The small molecule below binds the protein below.
Small molecule (SMILES): Nc1ncnc2c1ncn2[C@@H]1O[C@H](COP(=O)(O)OP(=O)(O)OP(O)(O)=S)[C@@H](O)[C@H]1O

Binding-site contacts:
Ligand atom O3' contacts residue VAL41 of chain 1.D at 2.9 Å (h-bond).
Ligand atom O1A contacts residue LYS84 of chain 1.D at 3.6 Å (salt-bridge).
Ligand atom O1B contacts residue LYS84 of chain 1.D at 2.6 Å (salt-bridge).
Ligand atom S1G contacts residue ARG178 of chain 1.E at 2.8 Å (salt-bridge).
Ligand atom N7 contacts residue GLY83 of chain 1.D at 3.4 Å.
Ligand atom N6 contacts residue VAL52 of chain 1.D at 3.5 Å.
Ligand atom O3B contacts residue ARG239 of chain 1.D at 3.2 Å (salt-bridge).
Ligand atom O3G contacts residue ARG149 of chain 1.E at 3.4 Å (salt-bridge).
Ligand atom O1B contacts residue GLY83 of chain 1.D at 3.1 Å (h-bond).
Ligand atom C8 contacts residue GLY81 of chain 1.D at 3.4 Å.
Ligand atom O1A contacts residue GLY83 of chain 1.D at 3.3 Å.
Ligand atom S1G contacts residue ARG239 of chain 1.D at 2.9 Å (salt-bridge).
Ligand atom N1 contacts residue ALA53 of chain 1.D at 3.2 Å (h-bond).
Ligand atom O2A contacts residue GLU153 of chain 1.E at 3.4 Å (salt-bridge).
Ligand atom O2B contacts residue MG1 of chain 1.Q at 2.5 Å.
Ligand atom N6 contacts residue ALA53 of chain 1.D at 3.3 Å (h-bond).
Ligand atom C4 contacts residue LEU238 of chain 1.D at 3.5 Å (hydrophobic).
Ligand atom PA contacts residue ARG45 of chain 1.D at 3.6 Å.
Ligand atom O2A contacts residue ARG45 of chain 1.D at 2.7 Å (salt-bridge).
Ligand atom O2G contacts residue MG1 of chain 1.Q at 2.1 Å.
Ligand atom S1G contacts residue ARG149 of chain 1.E at 3.5 Å (salt-bridge).
Ligand atom O4' contacts residue ARG239 of chain 1.D at 3.6 Å.
Ligand atom O3' contacts residue ARG45 of chain 1.D at 2.9 Å (salt-bridge).
Ligand atom O2G contacts residue ARG149 of chain 1.E at 3.3 Å (salt-bridge).
Ligand atom O1A contacts residue SER86 of chain 1.D at 2.9 Å (h-bond).
Ligand atom O3G contacts residue ASN181 of chain 1.D at 3.3 Å (h-bond).
Ligand atom O2B contacts residue THR85 of chain 1.D at 2.9 Å (h-bond).
Ligand atom PG contacts residue ARG239 of chain 1.D at 3.6 Å.
Ligand atom O3G contacts residue LYS84 of chain 1.D at 3.3 Å.
Ligand atom O2G contacts residue ARG178 of chain 1.E at 3.0 Å (salt-bridge).
Ligand atom O1A contacts residue THR85 of chain 1.D at 3.4 Å (h-bond).
Ligand atom O2A contacts residue ARG239 of chain 1.D at 3.3 Å (salt-bridge).
Ligand atom PG contacts residue MG1 of chain 1.Q at 3.5 Å.
Ligand atom N7 contacts residue GLY81 of chain 1.D at 3.5 Å (h-bond).
Ligand atom N7 contacts residue THR82 of chain 1.D at 3.4 Å (h-bond).
Ligand atom O2' contacts residue VAL41 of chain 1.D at 2.9 Å (h-bond).
Ligand atom N6 contacts residue THR82 of chain 1.D at 3.4 Å (h-bond).
Ligand atom O2' contacts residue TYR44 of chain 1.D at 3.3 Å (h-bond).
Ligand atom O3B contacts residue GLY81 of chain 1.D at 3.1 Å (h-bond).
Ligand atom PG contacts residue ARG149 of chain 1.E at 3.6 Å.

Sequence of chain 1.E:
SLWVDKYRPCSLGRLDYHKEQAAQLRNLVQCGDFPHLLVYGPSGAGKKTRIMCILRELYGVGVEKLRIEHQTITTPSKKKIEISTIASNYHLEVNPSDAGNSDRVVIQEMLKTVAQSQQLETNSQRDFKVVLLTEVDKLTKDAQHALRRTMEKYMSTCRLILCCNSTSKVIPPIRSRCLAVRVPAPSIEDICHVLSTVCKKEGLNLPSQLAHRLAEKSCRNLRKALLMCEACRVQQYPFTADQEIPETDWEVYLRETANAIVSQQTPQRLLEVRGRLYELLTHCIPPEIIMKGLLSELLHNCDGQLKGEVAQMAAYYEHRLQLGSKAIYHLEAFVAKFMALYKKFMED

Sequence of chain 1.D:
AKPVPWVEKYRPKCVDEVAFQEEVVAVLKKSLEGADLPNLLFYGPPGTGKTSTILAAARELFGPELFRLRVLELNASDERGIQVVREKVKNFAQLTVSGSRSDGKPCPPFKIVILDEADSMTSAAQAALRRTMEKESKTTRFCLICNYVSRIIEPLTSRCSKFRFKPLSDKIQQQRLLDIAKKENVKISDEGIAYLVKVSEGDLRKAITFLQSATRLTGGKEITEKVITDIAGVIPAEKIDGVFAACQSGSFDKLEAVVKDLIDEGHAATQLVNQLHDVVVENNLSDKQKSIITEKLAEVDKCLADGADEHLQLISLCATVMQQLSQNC